Binding-site contacts:
Ligand atom C1 contacts residue SER223 of chain 1.E at 3.2 Å.
Ligand atom C5 contacts residue SER223 of chain 1.E at 3.9 Å.
Ligand atom C11 contacts residue TYR173 of chain 1.E at 3.9 Å (hydrophobic).
Ligand atom O1 contacts residue NAP1 of chain 1.U at 3.2 Å (h-bond).
Ligand atom BR1 contacts residue ALA123 of chain 1.E at 3.2 Å.
Ligand atom C5 contacts residue MET186 of chain 1.E at 3.9 Å (hydrophobic).
Ligand atom O2 contacts residue LYS190 of chain 1.E at 3.9 Å.
Ligand atom C11 contacts residue TYR183 of chain 1.E at 3.5 Å (hydrophobic).
Ligand atom C7 contacts residue NAP1 of chain 1.U at 3.9 Å.
Ligand atom C7 contacts residue SER223 of chain 1.E at 3.8 Å.
Ligand atom C10 contacts residue NAP1 of chain 1.U at 3.5 Å.
Ligand atom O2 contacts residue TYR183 of chain 1.E at 2.6 Å (h-bond).
Ligand atom C5 contacts residue LEU128 of chain 1.E at 3.9 Å (hydrophobic).
Ligand atom C9 contacts residue NAP1 of chain 1.U at 3.4 Å.
Ligand atom C6 contacts residue SER223 of chain 1.E at 3.9 Å.
Ligand atom CL1 contacts residue PHE230 of chain 1.E at 3.8 Å.
Ligand atom O2 contacts residue NAP1 of chain 1.U at 2.6 Å (h-bond).
Ligand atom N1 contacts residue SER223 of chain 1.E at 3.5 Å (h-bond).
Ligand atom C9 contacts residue ALA224 of chain 1.E at 3.6 Å (hydrophobic).
Ligand atom C13 contacts residue VAL227 of chain 1.E at 3.8 Å (hydrophobic).
Ligand atom CL1 contacts residue NAP1 of chain 1.U at 3.3 Å.
Ligand atom C1 contacts residue NAP1 of chain 1.U at 3.8 Å.
Ligand atom C3 contacts residue SER223 of chain 1.E at 3.7 Å.
Ligand atom C1 contacts residue ALA121 of chain 1.E at 3.5 Å (hydrophobic).
Ligand atom CL1 contacts residue TYR173 of chain 1.E at 3.5 Å.
Ligand atom C3 contacts residue MET186 of chain 1.E at 3.9 Å (hydrophobic).
Ligand atom C13 contacts residue NAP1 of chain 1.U at 3.0 Å.
Ligand atom C6 contacts residue VAL227 of chain 1.E at 3.8 Å (hydrophobic).
Ligand atom C4 contacts residue MET186 of chain 1.E at 3.8 Å (hydrophobic).
Ligand atom C2 contacts residue SER223 of chain 1.E at 3.3 Å.
Ligand atom N1 contacts residue ALA121 of chain 1.E at 3.4 Å (h-bond).
Ligand atom C11 contacts residue NAP1 of chain 1.U at 3.6 Å.
Ligand atom C13 contacts residue ALA224 of chain 1.E at 3.9 Å (hydrophobic).
Ligand atom BR1 contacts residue LEU128 of chain 1.E at 3.5 Å.
Ligand atom C12 contacts residue NAP1 of chain 1.U at 3.2 Å.
Ligand atom C3 contacts residue ALA121 of chain 1.E at 3.9 Å (hydrophobic).
Ligand atom N1 contacts residue NAP1 of chain 1.U at 3.3 Å.
Ligand atom C10 contacts residue TYR183 of chain 1.E at 3.5 Å (hydrophobic).
Ligand atom C13 contacts residue PHE230 of chain 1.E at 3.9 Å (hydrophobic).
Ligand atom C8 contacts residue NAP1 of chain 1.U at 3.5 Å.

Sequence of chain 1.E:
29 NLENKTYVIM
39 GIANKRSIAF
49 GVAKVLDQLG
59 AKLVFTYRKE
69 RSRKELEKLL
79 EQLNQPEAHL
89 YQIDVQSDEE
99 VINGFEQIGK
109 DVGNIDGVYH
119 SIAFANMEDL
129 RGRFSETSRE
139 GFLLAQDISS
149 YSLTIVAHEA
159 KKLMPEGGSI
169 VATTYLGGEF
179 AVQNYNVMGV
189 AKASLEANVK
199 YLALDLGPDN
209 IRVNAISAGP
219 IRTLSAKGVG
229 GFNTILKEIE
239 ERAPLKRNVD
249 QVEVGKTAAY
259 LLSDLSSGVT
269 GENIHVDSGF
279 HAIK

The protein below binds the small molecule below.
Small molecule (SMILES): N#Cc1cc(Br)ccc1Oc1ccc(Cl)cc1O